This protein binds this small molecule.
Small molecule (SMILES): O=C(c1ccc(Cl)cc1)N1C[C@@H]2C[C@H](C1)c1cccc(=O)n1C2

Binding-site contacts:
Ligand atom CAO contacts residue ASP168 of chain 1.A at 3.2 Å.
Ligand atom OAB contacts residue ARG70 of chain 1.A at 3.1 Å (salt-bridge).
Ligand atom CL1 contacts residue LEU74 of chain 1.A at 4.1 Å.
Ligand atom CAK contacts residue GLU71 of chain 1.A at 3.6 Å.
Ligand atom CAJ contacts residue HIS148 of chain 1.A at 3.9 Å.
Ligand atom CAF contacts residue GLU71 of chain 1.A at 3.3 Å.
Ligand atom CAG contacts residue GLU71 of chain 1.A at 4.0 Å.
Ligand atom CAQ contacts residue HIS148 of chain 1.A at 3.5 Å.
Ligand atom CL1 contacts residue ASP168 of chain 1.A at 3.8 Å.
Ligand atom CAI contacts residue LEU74 of chain 1.A at 3.4 Å (hydrophobic).
Ligand atom CAO contacts residue HIS148 of chain 1.A at 4.2 Å.
Ligand atom CAP contacts residue TYR35 of chain 1.A at 4.0 Å (hydrophobic).
Ligand atom CAK contacts residue LEU74 of chain 1.A at 3.6 Å (hydrophobic).
Ligand atom CAG contacts residue ASP168 of chain 1.A at 3.7 Å.
Ligand atom CAH contacts residue HIS148 of chain 1.A at 3.8 Å.
Ligand atom CAR contacts residue LEU74 of chain 1.A at 3.8 Å (hydrophobic).
Ligand atom CAN contacts residue HIS148 of chain 1.A at 3.3 Å.
Ligand atom CAT contacts residue ASP168 of chain 1.A at 4.1 Å.
Ligand atom OAA contacts residue LEU74 of chain 1.A at 4.0 Å.
Ligand atom CAR contacts residue HIS148 of chain 1.A at 4.2 Å.
Ligand atom CAK contacts residue ASP168 of chain 1.A at 3.6 Å.
Ligand atom CAS contacts residue ASP168 of chain 1.A at 3.8 Å.
Ligand atom CAF contacts residue TYR35 of chain 1.A at 3.9 Å (hydrophobic).
Ligand atom CAT contacts residue TYR35 of chain 1.A at 3.5 Å (hydrophobic).
Ligand atom CAS contacts residue LEU74 of chain 1.A at 4.0 Å (hydrophobic).
Ligand atom OAB contacts residue ARG67 of chain 1.A at 3.5 Å.
Ligand atom CAL contacts residue ARG67 of chain 1.A at 3.6 Å.
Ligand atom NAX contacts residue HIS148 of chain 1.A at 3.4 Å (h-bond).
Ligand atom OAA contacts residue HIS148 of chain 1.A at 3.5 Å (h-bond).
Ligand atom NAY contacts residue TYR35 of chain 1.A at 3.9 Å.
Ligand atom CAW contacts residue TYR35 of chain 1.A at 3.9 Å (hydrophobic).
Ligand atom CAU contacts residue ARG67 of chain 1.A at 3.8 Å.
Ligand atom CAU contacts residue ARG70 of chain 1.A at 4.1 Å.
Ligand atom CAW contacts residue ASP168 of chain 1.A at 3.5 Å.
Ligand atom CL1 contacts residue LEU75 of chain 1.A at 4.2 Å.
Ligand atom CAM contacts residue ASP150 of chain 1.A at 4.1 Å.
Ligand atom CAM contacts residue TYR35 of chain 1.A at 3.9 Å (hydrophobic).
Ligand atom CAG contacts residue TYR35 of chain 1.A at 3.5 Å (hydrophobic).
Ligand atom CAI contacts residue GLU71 of chain 1.A at 4.1 Å.
Ligand atom CAJ contacts residue ASP168 of chain 1.A at 4.2 Å.

Sequence of chain 1.A:
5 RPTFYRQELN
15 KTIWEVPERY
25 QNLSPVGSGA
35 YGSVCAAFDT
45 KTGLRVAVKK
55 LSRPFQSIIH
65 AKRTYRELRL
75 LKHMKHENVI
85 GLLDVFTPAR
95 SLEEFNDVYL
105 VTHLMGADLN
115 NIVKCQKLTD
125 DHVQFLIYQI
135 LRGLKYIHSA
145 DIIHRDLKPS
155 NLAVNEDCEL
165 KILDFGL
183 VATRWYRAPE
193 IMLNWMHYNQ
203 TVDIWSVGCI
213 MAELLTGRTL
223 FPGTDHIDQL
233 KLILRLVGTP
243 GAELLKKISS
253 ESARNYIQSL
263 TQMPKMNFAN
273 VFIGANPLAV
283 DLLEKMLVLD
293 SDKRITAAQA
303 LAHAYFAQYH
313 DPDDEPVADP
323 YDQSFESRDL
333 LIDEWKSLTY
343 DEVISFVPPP